Sequence of chain 1.A:
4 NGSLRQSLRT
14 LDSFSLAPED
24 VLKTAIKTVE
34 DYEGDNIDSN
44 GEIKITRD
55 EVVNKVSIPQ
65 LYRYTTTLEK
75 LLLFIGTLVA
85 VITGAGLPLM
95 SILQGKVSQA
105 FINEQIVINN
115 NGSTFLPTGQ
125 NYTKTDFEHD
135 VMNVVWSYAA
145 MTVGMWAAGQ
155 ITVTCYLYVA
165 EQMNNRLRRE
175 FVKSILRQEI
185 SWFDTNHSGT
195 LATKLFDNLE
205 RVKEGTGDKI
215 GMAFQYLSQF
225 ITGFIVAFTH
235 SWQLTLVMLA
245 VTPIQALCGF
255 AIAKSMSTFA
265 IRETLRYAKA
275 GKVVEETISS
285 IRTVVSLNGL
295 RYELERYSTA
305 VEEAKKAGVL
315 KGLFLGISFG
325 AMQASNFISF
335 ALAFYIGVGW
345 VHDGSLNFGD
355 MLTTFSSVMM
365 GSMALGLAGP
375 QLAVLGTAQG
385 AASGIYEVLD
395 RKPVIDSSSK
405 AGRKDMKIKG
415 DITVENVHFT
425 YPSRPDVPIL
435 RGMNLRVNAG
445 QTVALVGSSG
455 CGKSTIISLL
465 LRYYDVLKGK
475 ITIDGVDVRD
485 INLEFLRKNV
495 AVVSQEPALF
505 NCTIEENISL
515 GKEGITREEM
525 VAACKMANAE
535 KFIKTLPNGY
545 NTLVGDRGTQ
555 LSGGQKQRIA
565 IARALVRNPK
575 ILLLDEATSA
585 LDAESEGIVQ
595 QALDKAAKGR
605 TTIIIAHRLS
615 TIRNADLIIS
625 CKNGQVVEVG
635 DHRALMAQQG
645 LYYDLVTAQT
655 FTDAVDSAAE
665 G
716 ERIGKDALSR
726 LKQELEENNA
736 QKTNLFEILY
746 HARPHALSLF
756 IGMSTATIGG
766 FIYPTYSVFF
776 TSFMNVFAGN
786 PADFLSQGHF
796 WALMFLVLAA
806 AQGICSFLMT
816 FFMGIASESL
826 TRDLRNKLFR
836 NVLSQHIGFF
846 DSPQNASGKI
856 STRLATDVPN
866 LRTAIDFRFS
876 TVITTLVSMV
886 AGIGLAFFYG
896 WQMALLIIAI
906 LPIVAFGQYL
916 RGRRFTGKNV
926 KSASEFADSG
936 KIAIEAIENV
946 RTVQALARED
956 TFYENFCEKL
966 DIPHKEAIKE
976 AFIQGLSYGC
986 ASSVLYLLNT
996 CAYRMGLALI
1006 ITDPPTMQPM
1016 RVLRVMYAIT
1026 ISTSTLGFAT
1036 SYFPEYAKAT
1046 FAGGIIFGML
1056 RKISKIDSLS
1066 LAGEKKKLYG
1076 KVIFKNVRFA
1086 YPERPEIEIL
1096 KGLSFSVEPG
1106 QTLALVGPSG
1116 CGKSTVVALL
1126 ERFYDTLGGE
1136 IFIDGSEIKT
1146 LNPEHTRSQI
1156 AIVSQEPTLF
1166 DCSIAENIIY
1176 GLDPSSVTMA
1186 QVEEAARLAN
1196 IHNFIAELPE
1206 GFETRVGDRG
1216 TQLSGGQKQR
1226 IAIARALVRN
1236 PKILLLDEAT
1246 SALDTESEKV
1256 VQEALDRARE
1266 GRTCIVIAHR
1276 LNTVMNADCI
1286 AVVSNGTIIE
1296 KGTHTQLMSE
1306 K

Binding-site contacts:
Ligand atom C1' contacts residue THR1028 of chain 1.A at 4.0 Å.
Ligand atom O2' contacts residue SER1029 of chain 1.A at 2.9 Å (h-bond).
Ligand atom O2 contacts residue SER1029 of chain 1.A at 3.5 Å (h-bond).
Ligand atom S1' contacts residue GLN913 of chain 1.A at 3.6 Å.
Ligand atom C2' contacts residue THR1028 of chain 1.A at 4.0 Å.
Ligand atom CB contacts residue THR1028 of chain 1.A at 4.2 Å.
Ligand atom O6 contacts residue LEU990 of chain 1.A at 3.7 Å.
Ligand atom CD contacts residue LEU1031 of chain 1.A at 3.4 Å (hydrophobic).
Ligand atom CJ contacts residue ILE903 of chain 1.A at 4.1 Å (hydrophobic).
Ligand atom CH contacts residue LEU906 of chain 1.A at 4.0 Å (hydrophobic).
Ligand atom O3' contacts residue SER1029 of chain 1.A at 3.0 Å (h-bond).
Ligand atom C2' contacts residue GLN913 of chain 1.A at 4.1 Å.
Ligand atom O6' contacts residue LEU990 of chain 1.A at 3.5 Å.
Ligand atom O4 contacts residue LEU990 of chain 1.A at 3.6 Å.
Ligand atom CK contacts residue ILE903 of chain 1.A at 4.2 Å (hydrophobic).
Ligand atom O2' contacts residue LEU1031 of chain 1.A at 3.9 Å.
Ligand atom CF contacts residue LEU906 of chain 1.A at 3.8 Å (hydrophobic).
Ligand atom CB contacts residue LEU1031 of chain 1.A at 4.1 Å (hydrophobic).
Ligand atom O2' contacts residue GLY1032 of chain 1.A at 3.1 Å (h-bond).
Ligand atom C6 contacts residue LEU990 of chain 1.A at 3.8 Å (hydrophobic).
Ligand atom CK contacts residue ILE888 of chain 1.A at 4.0 Å (hydrophobic).
Ligand atom O3' contacts residue GLU22 of chain 1.A at 4.0 Å.
Ligand atom CC contacts residue ALA910 of chain 1.A at 3.8 Å (hydrophobic).
Ligand atom O6' contacts residue VAL909 of chain 1.A at 3.7 Å.
Ligand atom CG contacts residue LEU1031 of chain 1.A at 4.2 Å (hydrophobic).
Ligand atom C2' contacts residue SER1029 of chain 1.A at 3.8 Å.
Ligand atom C5 contacts residue LEU990 of chain 1.A at 4.2 Å (hydrophobic).
Ligand atom O5 contacts residue MET367 of chain 1.A at 4.1 Å.
Ligand atom CA contacts residue ALA910 of chain 1.A at 4.1 Å (hydrophobic).
Ligand atom C1 contacts residue GLU22 of chain 1.A at 3.9 Å.
Ligand atom S1' contacts residue GLY1032 of chain 1.A at 3.9 Å.
Ligand atom CG contacts residue LEU906 of chain 1.A at 4.1 Å (hydrophobic).
Ligand atom O2 contacts residue GLU22 of chain 1.A at 3.5 Å (salt-bridge).
Ligand atom CI contacts residue ILE888 of chain 1.A at 4.0 Å (hydrophobic).
Ligand atom O5' contacts residue GLN913 of chain 1.A at 3.8 Å.
Ligand atom C6' contacts residue LEU990 of chain 1.A at 3.8 Å (hydrophobic).
Ligand atom C2 contacts residue GLU22 of chain 1.A at 3.6 Å.
Ligand atom O2' contacts residue THR1028 of chain 1.A at 3.2 Å (h-bond).
Ligand atom C3' contacts residue SER1029 of chain 1.A at 3.5 Å.
Ligand atom CL contacts residue ILE903 of chain 1.A at 3.8 Å (hydrophobic).

This small molecule binds to this protein.
Small molecule (SMILES): CCCCCCCCCCCS[C@@H]1O[C@H](CO)[C@@H](O[C@H]2O[C@H](CO)[C@@H](O)[C@H](O)[C@H]2O)[C@H](O)[C@H]1O